Sequence of chain 3.C:
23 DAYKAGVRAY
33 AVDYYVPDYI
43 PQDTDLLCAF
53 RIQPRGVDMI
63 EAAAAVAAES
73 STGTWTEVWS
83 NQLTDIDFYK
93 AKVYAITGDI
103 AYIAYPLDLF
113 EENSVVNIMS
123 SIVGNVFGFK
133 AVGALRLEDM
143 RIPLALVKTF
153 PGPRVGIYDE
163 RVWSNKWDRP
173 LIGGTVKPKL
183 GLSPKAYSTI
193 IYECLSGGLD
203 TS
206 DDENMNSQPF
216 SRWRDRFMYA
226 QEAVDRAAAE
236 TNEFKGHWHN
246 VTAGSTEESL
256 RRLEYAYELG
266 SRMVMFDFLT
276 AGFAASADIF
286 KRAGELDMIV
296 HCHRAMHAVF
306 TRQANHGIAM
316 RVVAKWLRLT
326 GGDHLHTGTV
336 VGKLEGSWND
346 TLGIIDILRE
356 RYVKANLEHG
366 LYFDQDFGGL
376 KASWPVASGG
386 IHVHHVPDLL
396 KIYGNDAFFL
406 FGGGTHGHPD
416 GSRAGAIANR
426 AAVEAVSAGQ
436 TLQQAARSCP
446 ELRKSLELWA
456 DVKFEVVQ

A small-molecule ligand and the protein it binds are described below.
Small molecule (SMILES): O=C(O)[C@@](O)(COP(=O)(O)O)[C@H](O)[C@H](O)COP(=O)(O)O

Binding-site contacts:
Ligand atom C contacts residue LYS179 of chain 3.C at 3.3 Å.
Ligand atom O3P contacts residue LYS179 of chain 3.C at 3.1 Å.
Ligand atom O7 contacts residue LYS179 of chain 3.C at 3.3 Å (salt-bridge).
Ligand atom O3 contacts residue HIS298 of chain 3.C at 2.9 Å (h-bond).
Ligand atom O2P contacts residue THR76 of chain 3.D at 3.4 Å (h-bond).
Ligand atom O6P contacts residue ARG299 of chain 3.C at 2.9 Å.
Ligand atom O3 contacts residue MG1 of chain 3.J at 2.2 Å.
Ligand atom O7 contacts residue LYS181 of chain 3.C at 2.5 Å (salt-bridge).
Ligand atom O2P contacts residue TRP77 of chain 3.D at 3.2 Å.
Ligand atom C3 contacts residue KCX205 of chain 3.C at 3.1 Å.
Ligand atom O4P contacts residue HIS331 of chain 3.C at 2.8 Å (h-bond).
Ligand atom O1 contacts residue LYS179 of chain 3.C at 3.1 Å (salt-bridge).
Ligand atom C contacts residue MG1 of chain 3.J at 2.6 Å.
Ligand atom O5P contacts residue ARG299 of chain 3.C at 3.1 Å (salt-bridge).
Ligand atom O7 contacts residue GLU208 of chain 3.C at 3.0 Å (salt-bridge).
Ligand atom O4 contacts residue SER383 of chain 3.C at 2.8 Å (h-bond).
Ligand atom O3 contacts residue GLU208 of chain 3.C at 2.8 Å (salt-bridge).
Ligand atom O6 contacts residue LYS338 of chain 3.C at 3.1 Å (salt-bridge).
Ligand atom O4 contacts residue GLY384 of chain 3.C at 3.2 Å.
Ligand atom O2 contacts residue THR177 of chain 3.C at 2.7 Å (h-bond).
Ligand atom O7 contacts residue MG1 of chain 3.J at 1.9 Å.
Ligand atom O3P contacts residue GLY407 of chain 3.C at 3.3 Å.
Ligand atom O7 contacts residue ASP207 of chain 3.C at 3.2 Å (salt-bridge).
Ligand atom O2 contacts residue KCX205 of chain 3.C at 2.9 Å (h-bond).
Ligand atom O5 contacts residue LEU339 of chain 3.C at 3.0 Å.
Ligand atom C3 contacts residue MG1 of chain 3.J at 3.0 Å.
Ligand atom O2P contacts residue LYS338 of chain 3.C at 3.0 Å (salt-bridge).
Ligand atom O2 contacts residue MG1 of chain 3.J at 2.1 Å.
Ligand atom O7 contacts residue ASN127 of chain 3.D at 3.0 Å (h-bond).
Ligand atom O6 contacts residue GLU71 of chain 3.D at 3.5 Å (salt-bridge).
Ligand atom C2 contacts residue MG1 of chain 3.J at 2.6 Å.
Ligand atom O3 contacts residue KCX205 of chain 3.C at 2.6 Å (h-bond).
Ligand atom O3P contacts residue GLY408 of chain 3.C at 2.7 Å (h-bond).
Ligand atom O1P contacts residue GLY407 of chain 3.C at 2.8 Å (h-bond).
Ligand atom O2P contacts residue GLY385 of chain 3.C at 2.9 Å (h-bond).
Ligand atom O2 contacts residue LYS179 of chain 3.C at 3.1 Å (salt-bridge).
Ligand atom O4P contacts residue SER383 of chain 3.C at 3.2 Å (h-bond).
Ligand atom O5P contacts residue LEU339 of chain 3.C at 3.2 Å.
Ligand atom O3P contacts residue THR76 of chain 3.D at 2.8 Å (h-bond).
Ligand atom P1 contacts residue THR76 of chain 3.D at 3.5 Å.

Sequence of chain 3.D:
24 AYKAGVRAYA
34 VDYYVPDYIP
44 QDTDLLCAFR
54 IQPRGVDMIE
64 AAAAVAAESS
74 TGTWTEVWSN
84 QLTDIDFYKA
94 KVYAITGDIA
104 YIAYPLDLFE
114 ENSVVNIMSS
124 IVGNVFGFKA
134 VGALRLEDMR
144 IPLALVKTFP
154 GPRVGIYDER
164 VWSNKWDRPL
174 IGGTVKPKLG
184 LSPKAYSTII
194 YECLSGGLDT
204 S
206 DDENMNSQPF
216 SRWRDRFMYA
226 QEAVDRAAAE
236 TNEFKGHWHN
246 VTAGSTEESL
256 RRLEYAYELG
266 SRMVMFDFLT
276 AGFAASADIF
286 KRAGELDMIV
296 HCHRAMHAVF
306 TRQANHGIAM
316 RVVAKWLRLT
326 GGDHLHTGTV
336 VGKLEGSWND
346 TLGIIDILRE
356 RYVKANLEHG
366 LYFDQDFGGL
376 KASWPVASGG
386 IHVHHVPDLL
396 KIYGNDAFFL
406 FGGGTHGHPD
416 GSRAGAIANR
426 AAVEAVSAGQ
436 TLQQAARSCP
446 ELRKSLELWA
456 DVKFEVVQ